This small molecule binds to this protein.
Small molecule (SMILES): CC(=O)N[C@@H]1[C@@H](O)[C@H](O)[C@@H](CO)O[C@H]1O

Sequence of chain 1.B:
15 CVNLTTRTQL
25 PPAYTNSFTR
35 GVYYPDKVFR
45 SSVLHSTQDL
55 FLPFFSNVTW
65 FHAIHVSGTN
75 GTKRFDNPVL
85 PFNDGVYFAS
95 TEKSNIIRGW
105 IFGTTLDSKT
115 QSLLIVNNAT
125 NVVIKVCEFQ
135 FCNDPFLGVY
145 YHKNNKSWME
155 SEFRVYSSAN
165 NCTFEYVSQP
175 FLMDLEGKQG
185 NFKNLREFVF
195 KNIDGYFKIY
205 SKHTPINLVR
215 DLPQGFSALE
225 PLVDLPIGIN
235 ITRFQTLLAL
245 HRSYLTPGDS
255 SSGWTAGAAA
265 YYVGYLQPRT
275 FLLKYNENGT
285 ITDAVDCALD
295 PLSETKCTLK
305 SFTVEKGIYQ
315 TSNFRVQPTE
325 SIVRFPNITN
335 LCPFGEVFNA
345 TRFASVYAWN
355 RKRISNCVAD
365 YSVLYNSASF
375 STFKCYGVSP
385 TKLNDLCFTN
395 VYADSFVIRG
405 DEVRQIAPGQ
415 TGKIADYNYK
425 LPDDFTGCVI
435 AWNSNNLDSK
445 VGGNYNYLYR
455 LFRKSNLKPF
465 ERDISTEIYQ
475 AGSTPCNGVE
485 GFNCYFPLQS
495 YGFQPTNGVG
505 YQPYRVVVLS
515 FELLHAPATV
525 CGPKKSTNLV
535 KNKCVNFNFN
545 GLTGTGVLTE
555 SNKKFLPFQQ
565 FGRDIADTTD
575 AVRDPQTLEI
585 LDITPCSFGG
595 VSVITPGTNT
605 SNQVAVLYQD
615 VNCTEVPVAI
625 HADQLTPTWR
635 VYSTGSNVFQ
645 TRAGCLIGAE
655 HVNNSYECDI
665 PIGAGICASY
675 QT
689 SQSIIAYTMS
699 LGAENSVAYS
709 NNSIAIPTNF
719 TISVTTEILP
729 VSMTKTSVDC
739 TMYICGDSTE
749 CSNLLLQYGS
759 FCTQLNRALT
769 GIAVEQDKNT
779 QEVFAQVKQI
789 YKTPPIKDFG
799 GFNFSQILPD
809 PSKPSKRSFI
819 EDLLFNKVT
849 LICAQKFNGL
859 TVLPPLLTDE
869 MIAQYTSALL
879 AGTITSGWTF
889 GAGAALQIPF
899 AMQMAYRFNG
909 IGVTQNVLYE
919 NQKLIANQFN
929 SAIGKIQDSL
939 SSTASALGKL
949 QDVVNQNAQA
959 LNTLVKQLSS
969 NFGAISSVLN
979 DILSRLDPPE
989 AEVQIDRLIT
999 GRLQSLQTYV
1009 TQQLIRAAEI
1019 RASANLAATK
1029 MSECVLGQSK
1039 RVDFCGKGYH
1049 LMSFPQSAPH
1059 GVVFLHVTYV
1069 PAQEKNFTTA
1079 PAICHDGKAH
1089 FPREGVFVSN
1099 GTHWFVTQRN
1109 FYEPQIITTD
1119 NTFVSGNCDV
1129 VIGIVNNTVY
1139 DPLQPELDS

Binding-site contacts:
Ligand atom C5 contacts residue ASN801 of chain 1.B at 4.4 Å.
Ligand atom O6 contacts residue ASN801 of chain 1.B at 4.1 Å.
Ligand atom O5 contacts residue ASN801 of chain 1.B at 3.0 Å (h-bond).
Ligand atom C2 contacts residue SER803 of chain 1.B at 4.4 Å.
Ligand atom C1 contacts residue ASN801 of chain 1.B at 3.1 Å.
Ligand atom O5 contacts residue SER803 of chain 1.B at 4.2 Å.
Ligand atom C6 contacts residue GLN804 of chain 1.B at 4.2 Å.
Ligand atom N2 contacts residue SER803 of chain 1.B at 4.3 Å.
Ligand atom C1 contacts residue SER803 of chain 1.B at 3.3 Å.
Ligand atom O6 contacts residue GLN804 of chain 1.B at 3.1 Å (h-bond).
Ligand atom C2 contacts residue ASN801 of chain 1.B at 4.0 Å.